A small-molecule ligand and the protein it binds are described below.
Small molecule (SMILES): CC[C@H](C)[C@H](N)C(=O)N[C@@H](CO)C(=O)N[C@@H](CCC(=O)O)C(=O)N[C@H](C=O)C(C)C

Binding-site contacts:
Ligand atom OE1 contacts residue VAL4 of chain 37.E at 3.6 Å (h-bond).
Ligand atom OG contacts residue GLN3 of chain 37.E at 3.0 Å (h-bond).
Ligand atom OG contacts residue ALA2 of chain 37.E at 3.9 Å.
Ligand atom O contacts residue SER6 of chain 37.E at 4.1 Å.
Ligand atom CG2 contacts residue MYR1 of chain 36.H at 3.7 Å.
Ligand atom CG2 contacts residue GLN3 of chain 37.E at 3.3 Å.
Ligand atom OE2 contacts residue VAL4 of chain 37.E at 4.1 Å.
Ligand atom N contacts residue ALA2 of chain 37.E at 2.8 Å (h-bond).
Ligand atom CD contacts residue VAL4 of chain 37.E at 3.8 Å (hydrophobic).
Ligand atom CB contacts residue ALA2 of chain 37.E at 3.5 Å (hydrophobic).
Ligand atom CG2 contacts residue ALA2 of chain 37.E at 3.9 Å (hydrophobic).
Ligand atom N contacts residue VAL4 of chain 37.E at 2.8 Å (h-bond).
Ligand atom O contacts residue VAL4 of chain 37.E at 3.0 Å (h-bond).
Ligand atom O contacts residue GLN3 of chain 37.E at 3.4 Å (h-bond).
Ligand atom CG2 contacts residue SER5 of chain 37.E at 3.1 Å.
Ligand atom C contacts residue GLN3 of chain 37.E at 4.3 Å.
Ligand atom CB contacts residue VAL4 of chain 37.E at 3.9 Å (hydrophobic).
Ligand atom C contacts residue ALA2 of chain 37.E at 3.3 Å (hydrophobic).
Ligand atom CA contacts residue VAL4 of chain 37.E at 3.0 Å (hydrophobic).
Ligand atom CB contacts residue MYR1 of chain 36.H at 4.3 Å.
Ligand atom N contacts residue VAL4 of chain 37.E at 4.1 Å.
Ligand atom CB contacts residue GLN3 of chain 37.E at 4.1 Å.
Ligand atom O contacts residue SER5 of chain 37.E at 3.8 Å.
Ligand atom CA contacts residue ALA2 of chain 37.E at 3.9 Å (hydrophobic).
Ligand atom CA contacts residue VAL4 of chain 37.E at 4.0 Å (hydrophobic).
Ligand atom CG contacts residue VAL4 of chain 37.E at 4.2 Å (hydrophobic).
Ligand atom CG1 contacts residue GLN3 of chain 37.E at 3.1 Å.
Ligand atom C contacts residue VAL4 of chain 37.E at 3.4 Å (hydrophobic).
Ligand atom CG2 contacts residue VAL4 of chain 37.E at 3.8 Å (hydrophobic).
Ligand atom CB contacts residue VAL4 of chain 37.E at 4.3 Å (hydrophobic).
Ligand atom C contacts residue ALA2 of chain 37.E at 4.3 Å (hydrophobic).
Ligand atom O contacts residue VAL4 of chain 37.E at 4.0 Å.
Ligand atom CB contacts residue GLN3 of chain 37.E at 3.8 Å.
Ligand atom O contacts residue ALA2 of chain 37.E at 4.0 Å.
Ligand atom N contacts residue ALA2 of chain 37.E at 4.3 Å.
Ligand atom CA contacts residue ALA2 of chain 37.E at 3.0 Å (hydrophobic).
Ligand atom OE1 contacts residue SER5 of chain 37.E at 4.2 Å.
Ligand atom CD1 contacts residue VAL4 of chain 37.E at 3.9 Å (hydrophobic).
Ligand atom C contacts residue VAL4 of chain 37.E at 3.8 Å (hydrophobic).
Ligand atom OE2 contacts residue ASN25 of chain 37.E at 3.4 Å (h-bond).

Sequence of chain 37.E:
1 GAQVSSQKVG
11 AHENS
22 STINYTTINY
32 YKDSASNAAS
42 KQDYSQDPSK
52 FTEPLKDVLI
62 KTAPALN